This protein binds this small molecule.
Small molecule (SMILES): CC(C)[C@H](N)C(=O)O

Binding-site contacts:
Ligand atom N contacts residue PRO218 of chain 1.RB at 4.2 Å.
Ligand atom CG1 contacts residue PHE217 of chain 1.RB at 4.0 Å (hydrophobic).
Ligand atom O contacts residue GLN168 of chain 1.RB at 4.4 Å.
Ligand atom CB contacts residue PHE165 of chain 1.RB at 4.2 Å (hydrophobic).
Ligand atom CB contacts residue GLY166 of chain 1.RB at 3.9 Å.
Ligand atom CA contacts residue GLY166 of chain 1.RB at 4.5 Å.
Ligand atom CG2 contacts residue GLY166 of chain 1.RB at 4.1 Å.
Ligand atom N contacts residue GLY166 of chain 1.RB at 3.8 Å.
Ligand atom CA contacts residue ALA220 of chain 1.RB at 4.4 Å (hydrophobic).
Ligand atom O contacts residue PRO218 of chain 1.RB at 3.1 Å.
Ligand atom C contacts residue PRO218 of chain 1.RB at 3.3 Å (hydrophobic).
Ligand atom CA contacts residue PRO218 of chain 1.RB at 3.7 Å (hydrophobic).
Ligand atom CG1 contacts residue PHE165 of chain 1.RB at 4.1 Å (hydrophobic).
Ligand atom N contacts residue ALA220 of chain 1.RB at 3.9 Å.

Sequence of chain 1.RB:
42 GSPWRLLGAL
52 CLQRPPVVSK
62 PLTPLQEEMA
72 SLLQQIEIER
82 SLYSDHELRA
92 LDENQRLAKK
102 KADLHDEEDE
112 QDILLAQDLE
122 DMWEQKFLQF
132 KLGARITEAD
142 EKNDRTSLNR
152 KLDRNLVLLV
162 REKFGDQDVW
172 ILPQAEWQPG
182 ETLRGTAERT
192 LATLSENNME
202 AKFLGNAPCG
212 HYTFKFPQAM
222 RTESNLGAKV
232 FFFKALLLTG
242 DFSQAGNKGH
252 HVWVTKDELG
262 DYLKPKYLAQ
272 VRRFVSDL